Binding-site contacts:
Ligand atom C4 contacts residue SER75 of chain 1.A at 3.8 Å.
Ligand atom O4 contacts residue SER75 of chain 1.A at 3.4 Å.
Ligand atom O5 contacts residue SER75 of chain 1.A at 3.9 Å.
Ligand atom C5 contacts residue GLU32 of chain 1.A at 3.9 Å.
Ligand atom O1 contacts residue GLU32 of chain 1.A at 2.9 Å (salt-bridge).
Ligand atom C3 contacts residue SER75 of chain 1.A at 4.3 Å.
Ligand atom O5 contacts residue GLU32 of chain 1.A at 3.5 Å (salt-bridge).
Ligand atom O1 contacts residue SER75 of chain 1.A at 3.9 Å.
Ligand atom C5 contacts residue SER75 of chain 1.A at 3.3 Å.
Ligand atom C1 contacts residue GLU32 of chain 1.A at 3.8 Å.

This small molecule binds to this protein.
Small molecule (SMILES): O[C@@H]1[C@@H](O)[C@@H](O)OC[C@H]1O

Sequence of chain 1.A:
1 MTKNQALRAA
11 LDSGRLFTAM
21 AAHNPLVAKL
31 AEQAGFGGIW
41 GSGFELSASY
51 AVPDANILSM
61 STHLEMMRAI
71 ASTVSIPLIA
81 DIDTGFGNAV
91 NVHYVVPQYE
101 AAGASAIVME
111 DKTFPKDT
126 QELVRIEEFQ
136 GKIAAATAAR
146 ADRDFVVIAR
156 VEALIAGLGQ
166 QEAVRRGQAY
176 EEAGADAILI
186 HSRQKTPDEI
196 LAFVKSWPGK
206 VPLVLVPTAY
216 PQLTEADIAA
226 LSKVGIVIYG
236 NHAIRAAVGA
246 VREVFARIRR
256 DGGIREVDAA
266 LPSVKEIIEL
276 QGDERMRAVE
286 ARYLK